Binding-site contacts:
Ligand atom O37 contacts residue ASP185 of chain 1.A at 2.9 Å (salt-bridge).
Ligand atom C33 contacts residue ASP185 of chain 1.A at 3.1 Å.
Ligand atom C15 contacts residue PHE186 of chain 1.A at 3.5 Å (hydrophobic).
Ligand atom C45 contacts residue GLU90 of chain 1.A at 3.4 Å.
Ligand atom F21 contacts residue VAL55 of chain 1.A at 3.2 Å.
Ligand atom C45 contacts residue MET94 of chain 1.A at 3.5 Å (hydrophobic).
Ligand atom C46 contacts residue GLU90 of chain 1.A at 3.5 Å.
Ligand atom C16 contacts residue PHE186 of chain 1.A at 3.6 Å (hydrophobic).
Ligand atom C17 contacts residue LEU103 of chain 1.A at 3.7 Å (hydrophobic).
Ligand atom C42 contacts residue VAL183 of chain 1.A at 3.1 Å (hydrophobic).
Ligand atom O36 contacts residue LYS73 of chain 1.A at 3.1 Å (salt-bridge).
Ligand atom C39 contacts residue ASP185 of chain 1.A at 3.7 Å.
Ligand atom C32 contacts residue ASP185 of chain 1.A at 3.1 Å.
Ligand atom C42 contacts residue VAL102 of chain 1.A at 3.6 Å (hydrophobic).
Ligand atom N22 contacts residue ASP185 of chain 1.A at 2.8 Å (salt-bridge).
Ligand atom C23 contacts residue MET123 of chain 1.A at 3.6 Å (hydrophobic).
Ligand atom C4 contacts residue MET174 of chain 1.A at 3.6 Å (hydrophobic).
Ligand atom O13 contacts residue ILE47 of chain 1.A at 3.5 Å.
Ligand atom C46 contacts residue ASP185 of chain 1.A at 3.2 Å.
Ligand atom F44 contacts residue VAL183 of chain 1.A at 3.6 Å.
Ligand atom C33 contacts residue MET94 of chain 1.A at 3.7 Å (hydrophobic).
Ligand atom C8 contacts residue ALA71 of chain 1.A at 3.5 Å (hydrophobic).
Ligand atom C41 contacts residue VAL183 of chain 1.A at 3.7 Å (hydrophobic).
Ligand atom F44 contacts residue LEU158 of chain 1.A at 3.1 Å.
Ligand atom C23 contacts residue TYR122 of chain 1.A at 3.4 Å (hydrophobic).
Ligand atom N7 contacts residue MET123 of chain 1.A at 3.2 Å (h-bond).
Ligand atom C24 contacts residue TYR122 of chain 1.A at 3.3 Å (hydrophobic).
Ligand atom O14 contacts residue PHE186 of chain 1.A at 3.3 Å.
Ligand atom N35 contacts residue MET94 of chain 1.A at 3.4 Å.
Ligand atom C42 contacts residue ALA184 of chain 1.A at 3.6 Å (hydrophobic).
Ligand atom C5 contacts residue MET174 of chain 1.A at 3.5 Å (hydrophobic).
Ligand atom O37 contacts residue ALA184 of chain 1.A at 3.4 Å.
Ligand atom C1 contacts residue ILE47 of chain 1.A at 3.7 Å (hydrophobic).
Ligand atom C3 contacts residue MET123 of chain 1.A at 3.4 Å (hydrophobic).
Ligand atom C34 contacts residue MET94 of chain 1.A at 3.6 Å (hydrophobic).
Ligand atom C34 contacts residue ASP185 of chain 1.A at 3.2 Å.
Ligand atom C2 contacts residue ILE47 of chain 1.A at 3.6 Å (hydrophobic).
Ligand atom C8 contacts residue PRO121 of chain 1.A at 3.4 Å (hydrophobic).
Ligand atom C18 contacts residue ASP185 of chain 1.A at 3.6 Å.
Ligand atom O11 contacts residue ILE47 of chain 1.A at 3.6 Å.

A protein and the small-molecule ligand that binds it are described below.
Small molecule (SMILES): COc1cc2c(Oc3ccc(NC(=O)C4(C(=O)Nc5ccc(F)cc5)CC4)cc3F)ccnc2cc1OCCCN1CCOCC1

Sequence of chain 1.A:
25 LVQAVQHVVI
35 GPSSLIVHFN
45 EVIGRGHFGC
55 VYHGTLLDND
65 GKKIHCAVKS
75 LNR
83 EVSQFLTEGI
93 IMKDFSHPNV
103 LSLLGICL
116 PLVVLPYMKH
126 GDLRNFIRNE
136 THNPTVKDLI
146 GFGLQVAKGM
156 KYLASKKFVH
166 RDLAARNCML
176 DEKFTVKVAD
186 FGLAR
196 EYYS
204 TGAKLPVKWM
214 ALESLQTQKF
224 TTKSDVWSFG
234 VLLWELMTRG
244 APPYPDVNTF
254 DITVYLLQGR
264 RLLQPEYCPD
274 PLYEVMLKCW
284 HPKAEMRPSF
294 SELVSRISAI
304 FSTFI